Binding-site contacts:
Ligand atom O contacts residue ASN92 of chain 2.B at 3.3 Å (h-bond).
Ligand atom CA contacts residue ASN92 of chain 2.B at 3.8 Å.
Ligand atom C contacts residue ASN92 of chain 2.B at 3.0 Å.
Ligand atom OXT contacts residue ASN92 of chain 2.B at 2.8 Å (h-bond).

A protein and the small-molecule ligand that binds it are described below.
Small molecule (SMILES): NCC(=O)O

Sequence of chain 2.B:
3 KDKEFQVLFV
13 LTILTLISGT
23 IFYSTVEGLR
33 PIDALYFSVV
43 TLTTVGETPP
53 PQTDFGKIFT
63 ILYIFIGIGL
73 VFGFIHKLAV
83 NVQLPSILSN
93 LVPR